Binding-site contacts:
Ligand atom C8 contacts residue SER54 of chain 1.TB at 3.1 Å.
Ligand atom C8 contacts residue TYR139 of chain 1.TB at 3.4 Å (hydrophobic).
Ligand atom C7 contacts residue ASN48 of chain 1.TB at 3.5 Å.
Ligand atom O7 contacts residue ASN48 of chain 1.TB at 3.7 Å.
Ligand atom N2 contacts residue TYR139 of chain 1.TB at 3.6 Å.
Ligand atom C7 contacts residue TYR59 of chain 1.TB at 3.4 Å (hydrophobic).
Ligand atom C7 contacts residue THR57 of chain 1.TB at 4.0 Å.
Ligand atom O6 contacts residue THR50 of chain 1.TB at 4.5 Å.
Ligand atom O1S6 contacts residue GLY53 of chain 1.TB at 3.9 Å.
Ligand atom C8 contacts residue PHE115 of chain 1.TB at 4.0 Å (hydrophobic).
Ligand atom C8 contacts residue SER55 of chain 1.TB at 3.2 Å.
Ligand atom C3 contacts residue ASN48 of chain 1.TB at 3.8 Å.
Ligand atom C1 contacts residue THR50 of chain 1.TB at 4.4 Å.
Ligand atom O5 contacts residue THR50 of chain 1.TB at 3.8 Å.
Ligand atom O7 contacts residue TYR59 of chain 1.TB at 2.4 Å (h-bond).
Ligand atom C7 contacts residue SER54 of chain 1.TB at 4.4 Å.
Ligand atom C6 contacts residue THR50 of chain 1.TB at 3.6 Å.
Ligand atom C1 contacts residue ASN48 of chain 1.TB at 1.4 Å.
Ligand atom C8 contacts residue ASN48 of chain 1.TB at 4.5 Å.
Ligand atom C8 contacts residue THR57 of chain 1.TB at 3.8 Å.
Ligand atom C2 contacts residue ASN48 of chain 1.TB at 2.4 Å.
Ligand atom C5 contacts residue ASN48 of chain 1.TB at 3.7 Å.
Ligand atom C5 contacts residue THR50 of chain 1.TB at 3.8 Å.
Ligand atom C4 contacts residue ASN48 of chain 1.TB at 4.2 Å.
Ligand atom C8 contacts residue TYR59 of chain 1.TB at 3.9 Å (hydrophobic).
Ligand atom C7 contacts residue TYR139 of chain 1.TB at 3.8 Å (hydrophobic).
Ligand atom O7 contacts residue THR57 of chain 1.TB at 3.8 Å.
Ligand atom O5 contacts residue ASN48 of chain 1.TB at 2.4 Å (h-bond).
Ligand atom C8 contacts residue ARG56 of chain 1.TB at 4.3 Å.
Ligand atom C7 contacts residue SER55 of chain 1.TB at 4.3 Å.
Ligand atom C8 contacts residue THR50 of chain 1.TB at 4.4 Å.
Ligand atom N2 contacts residue ASN48 of chain 1.TB at 2.8 Å (h-bond).

A small-molecule ligand and the protein it binds are described below.
Small molecule (SMILES): CC(=O)N[C@H]1[C@H](O[C@H]2[C@H](O)[C@@H](NC(C)=O)CO[C@@H]2CO)O[C@H](CO)[C@@H](O)[C@@H]1O[C@@H]1O[C@H](CS(=O)(=O)O)[C@@H](O)[C@H](O)[C@H]1O

Sequence of chain 1.TB:
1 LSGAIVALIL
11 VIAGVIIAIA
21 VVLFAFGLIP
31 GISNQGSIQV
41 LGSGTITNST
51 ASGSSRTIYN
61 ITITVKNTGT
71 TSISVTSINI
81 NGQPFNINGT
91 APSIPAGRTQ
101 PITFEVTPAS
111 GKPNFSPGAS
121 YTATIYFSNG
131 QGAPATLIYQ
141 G